A small-molecule ligand and the protein it binds are described below.
Small molecule (SMILES): O=C(CNc1ccccc1)N[C@@H](C(=O)NO)c1ccc(-c2cc(F)c(F)c(F)c2)cc1

Sequence of chain 1.A:
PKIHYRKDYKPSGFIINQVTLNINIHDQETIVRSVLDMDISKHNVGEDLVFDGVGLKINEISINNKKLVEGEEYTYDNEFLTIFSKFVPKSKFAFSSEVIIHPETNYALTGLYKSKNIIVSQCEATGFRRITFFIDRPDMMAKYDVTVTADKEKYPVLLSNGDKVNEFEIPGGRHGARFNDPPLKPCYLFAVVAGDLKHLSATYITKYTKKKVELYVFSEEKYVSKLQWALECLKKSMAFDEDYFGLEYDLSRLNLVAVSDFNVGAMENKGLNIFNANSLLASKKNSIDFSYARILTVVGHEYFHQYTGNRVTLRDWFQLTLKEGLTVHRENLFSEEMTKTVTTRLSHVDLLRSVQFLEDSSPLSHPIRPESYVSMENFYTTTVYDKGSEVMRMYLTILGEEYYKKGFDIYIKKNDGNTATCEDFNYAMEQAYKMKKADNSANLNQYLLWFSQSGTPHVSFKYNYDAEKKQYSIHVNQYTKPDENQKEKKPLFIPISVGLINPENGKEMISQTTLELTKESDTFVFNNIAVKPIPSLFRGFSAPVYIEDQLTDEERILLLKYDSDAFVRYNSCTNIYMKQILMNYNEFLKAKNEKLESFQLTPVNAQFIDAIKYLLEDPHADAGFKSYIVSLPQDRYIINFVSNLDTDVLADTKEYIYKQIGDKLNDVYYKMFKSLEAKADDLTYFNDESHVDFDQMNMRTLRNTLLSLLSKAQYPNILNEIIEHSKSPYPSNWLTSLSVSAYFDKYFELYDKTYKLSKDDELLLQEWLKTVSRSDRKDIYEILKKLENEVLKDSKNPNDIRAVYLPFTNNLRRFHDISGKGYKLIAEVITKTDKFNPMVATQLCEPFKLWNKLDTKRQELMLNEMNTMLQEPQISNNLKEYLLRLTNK

Binding-site contacts:
Ligand atom F26 contacts residue GLU126 of chain 1.A at 3.6 Å.
Ligand atom O15 contacts residue GLU304 of chain 1.A at 2.6 Å (salt-bridge).
Ligand atom F24 contacts residue GLU379 of chain 1.A at 3.4 Å.
Ligand atom C13 contacts residue TYR387 of chain 1.A at 3.5 Å (hydrophobic).
Ligand atom N14 contacts residue ZN1 of chain 1.B at 2.9 Å.
Ligand atom F28 contacts residue GLN124 of chain 1.A at 3.4 Å.
Ligand atom O16 contacts residue GLU326 of chain 1.A at 2.7 Å (salt-bridge).
Ligand atom O15 contacts residue HIS303 of chain 1.A at 3.1 Å (h-bond).
Ligand atom N14 contacts residue GLU304 of chain 1.A at 3.0 Å (salt-bridge).
Ligand atom O01 contacts residue GLY267 of chain 1.A at 2.8 Å (h-bond).
Ligand atom O16 contacts residue TYR387 of chain 1.A at 2.7 Å (h-bond).
Ligand atom C12 contacts residue ALA268 of chain 1.A at 3.4 Å (hydrophobic).
Ligand atom C13 contacts residue ZN1 of chain 1.B at 2.8 Å.
Ligand atom O16 contacts residue ZN1 of chain 1.B at 2.0 Å.
Ligand atom O15 contacts residue HIS307 of chain 1.A at 3.0 Å (h-bond).
Ligand atom F26 contacts residue THR112 of chain 1.A at 3.5 Å.
Ligand atom N14 contacts residue ALA268 of chain 1.A at 2.8 Å (h-bond).
Ligand atom O15 contacts residue ZN1 of chain 1.B at 2.0 Å.
Ligand atom C25 contacts residue GLU126 of chain 1.A at 3.1 Å.
Ligand atom C25 contacts residue MET841 of chain 1.A at 3.6 Å (hydrophobic).
Ligand atom C07 contacts residue TYR382 of chain 1.A at 3.5 Å (hydrophobic).
Ligand atom O15 contacts residue GLU270 of chain 1.A at 3.0 Å (salt-bridge).
Ligand atom F28 contacts residue THR112 of chain 1.A at 3.4 Å.
Ligand atom C27 contacts residue GLU126 of chain 1.A at 3.3 Å.
Ligand atom F28 contacts residue ASN265 of chain 1.A at 3.3 Å.
Ligand atom N14 contacts residue GLU270 of chain 1.A at 3.6 Å (salt-bridge).
Ligand atom C19 contacts residue TYR382 of chain 1.A at 3.6 Å (hydrophobic).
Ligand atom C27 contacts residue MET841 of chain 1.A at 3.6 Å (hydrophobic).
Ligand atom C08 contacts residue TYR382 of chain 1.A at 3.2 Å (hydrophobic).
Ligand atom C13 contacts residue ALA268 of chain 1.A at 3.6 Å (hydrophobic).
Ligand atom C31 contacts residue ALA268 of chain 1.A at 3.3 Å (hydrophobic).
Ligand atom C31 contacts residue VAL266 of chain 1.A at 3.5 Å (hydrophobic).
Ligand atom C23 contacts residue GLU126 of chain 1.A at 3.3 Å.
Ligand atom O01 contacts residue ALA268 of chain 1.A at 3.3 Å (h-bond).
Ligand atom C18 contacts residue TYR387 of chain 1.A at 3.5 Å (hydrophobic).
Ligand atom O16 contacts residue HIS303 of chain 1.A at 3.4 Å (h-bond).
Ligand atom F26 contacts residue GLU379 of chain 1.A at 3.2 Å.
Ligand atom C12 contacts residue TYR387 of chain 1.A at 3.6 Å (hydrophobic).
Ligand atom C17 contacts residue VAL266 of chain 1.A at 3.5 Å (hydrophobic).
Ligand atom F24 contacts residue ALA127 of chain 1.A at 3.5 Å.